Binding-site contacts:
Ligand atom O7 contacts residue LYS137 of chain 1.C at 3.3 Å.
Ligand atom C3 contacts residue ASN150 of chain 1.C at 3.8 Å.
Ligand atom N2 contacts residue ASN150 of chain 1.C at 2.9 Å (h-bond).
Ligand atom O7 contacts residue ASN150 of chain 1.C at 4.5 Å.
Ligand atom O7 contacts residue TRP149 of chain 1.C at 4.4 Å.
Ligand atom C1 contacts residue ASN150 of chain 1.C at 1.4 Å.
Ligand atom C8 contacts residue SER194 of chain 1.C at 4.5 Å.
Ligand atom C2 contacts residue ASN150 of chain 1.C at 2.5 Å.
Ligand atom O7 contacts residue ASP148 of chain 1.C at 3.9 Å.
Ligand atom O5 contacts residue ASN150 of chain 1.C at 2.4 Å (h-bond).
Ligand atom C4 contacts residue ASN150 of chain 1.C at 4.2 Å.
Ligand atom C8 contacts residue ASN150 of chain 1.C at 3.6 Å.
Ligand atom C7 contacts residue LYS137 of chain 1.C at 4.3 Å.
Ligand atom C5 contacts residue ASN150 of chain 1.C at 3.7 Å.
Ligand atom C7 contacts residue ASN150 of chain 1.C at 3.6 Å.

This small molecule binds to this protein.
Small molecule (SMILES): CC(=O)N[C@@H]1[C@@H](O)[C@H](O)[C@@H](CO)O[C@H]1O

Sequence of chain 1.C:
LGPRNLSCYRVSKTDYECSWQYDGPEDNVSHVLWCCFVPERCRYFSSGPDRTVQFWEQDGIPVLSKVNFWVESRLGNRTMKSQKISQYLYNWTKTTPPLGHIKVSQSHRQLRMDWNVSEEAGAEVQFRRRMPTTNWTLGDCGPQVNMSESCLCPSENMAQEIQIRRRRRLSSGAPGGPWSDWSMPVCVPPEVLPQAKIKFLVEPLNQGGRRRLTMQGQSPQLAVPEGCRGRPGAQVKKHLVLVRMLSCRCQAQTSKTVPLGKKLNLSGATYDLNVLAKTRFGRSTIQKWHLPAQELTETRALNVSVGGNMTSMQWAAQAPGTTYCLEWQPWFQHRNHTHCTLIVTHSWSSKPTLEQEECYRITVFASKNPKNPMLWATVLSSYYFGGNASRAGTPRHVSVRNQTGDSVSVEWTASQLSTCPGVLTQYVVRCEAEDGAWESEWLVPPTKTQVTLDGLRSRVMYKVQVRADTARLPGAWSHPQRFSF